Binding-site contacts:
Ligand atom C3 contacts residue ILE64 of chain 1.A at 3.7 Å (hydrophobic).
Ligand atom C11 contacts residue VAL29 of chain 1.A at 4.3 Å (hydrophobic).
Ligand atom N8 contacts residue ASP59 of chain 1.A at 3.2 Å (salt-bridge).
Ligand atom C4 contacts residue ILE64 of chain 1.A at 3.4 Å (hydrophobic).
Ligand atom C6 contacts residue ASN32 of chain 1.A at 3.6 Å.
Ligand atom C10 contacts residue ASP59 of chain 1.A at 3.4 Å.
Ligand atom N12 contacts residue VAL153 of chain 1.A at 4.3 Å.
Ligand atom N9 contacts residue ASP59 of chain 1.A at 2.3 Å (salt-bridge).
Ligand atom C1 contacts residue ASN32 of chain 1.A at 3.7 Å.
Ligand atom C7 contacts residue ALA33 of chain 1.A at 4.0 Å (hydrophobic).
Ligand atom C10 contacts residue ALA33 of chain 1.A at 3.6 Å (hydrophobic).
Ligand atom N12 contacts residue GLN58 of chain 1.A at 4.2 Å.
Ligand atom C1 contacts residue VAL106 of chain 1.A at 3.5 Å (hydrophobic).
Ligand atom C5 contacts residue ILE64 of chain 1.A at 3.9 Å (hydrophobic).
Ligand atom N12 contacts residue THR151 of chain 1.A at 3.3 Å (h-bond).
Ligand atom C2 contacts residue ILE80 of chain 1.A at 3.5 Å (hydrophobic).
Ligand atom N8 contacts residue ALA33 of chain 1.A at 3.6 Å.
Ligand atom N12 contacts residue ALA33 of chain 1.A at 3.9 Å.
Ligand atom C7 contacts residue ASN32 of chain 1.A at 4.3 Å.
Ligand atom N8 contacts residue ILE64 of chain 1.A at 4.4 Å.
Ligand atom C5 contacts residue ASN32 of chain 1.A at 3.7 Å.
Ligand atom N9 contacts residue THR151 of chain 1.A at 3.5 Å.
Ligand atom N9 contacts residue ALA33 of chain 1.A at 3.5 Å.
Ligand atom N12 contacts residue VAL57 of chain 1.A at 3.0 Å (h-bond).
Ligand atom C6 contacts residue VAL106 of chain 1.A at 3.9 Å (hydrophobic).
Ligand atom N12 contacts residue ASP59 of chain 1.A at 3.7 Å.
Ligand atom C4 contacts residue ASN32 of chain 1.A at 3.7 Å.
Ligand atom N8 contacts residue THR151 of chain 1.A at 3.8 Å.
Ligand atom C7 contacts residue THR151 of chain 1.A at 4.0 Å.
Ligand atom C11 contacts residue VAL153 of chain 1.A at 4.0 Å (hydrophobic).
Ligand atom C5 contacts residue ALA33 of chain 1.A at 4.4 Å (hydrophobic).
Ligand atom C2 contacts residue ASN32 of chain 1.A at 3.5 Å.
Ligand atom C3 contacts residue ASN32 of chain 1.A at 3.8 Å.
Ligand atom N12 contacts residue MET152 of chain 1.A at 4.4 Å.
Ligand atom N8 contacts residue ASN32 of chain 1.A at 4.3 Å.
Ligand atom C10 contacts residue VAL57 of chain 1.A at 4.3 Å (hydrophobic).
Ligand atom C10 contacts residue THR151 of chain 1.A at 3.8 Å.
Ligand atom C11 contacts residue THR151 of chain 1.A at 3.9 Å.
Ligand atom C11 contacts residue ALA33 of chain 1.A at 4.3 Å (hydrophobic).
Ligand atom C1 contacts residue ILE80 of chain 1.A at 3.7 Å (hydrophobic).

Sequence of chain 1.A:
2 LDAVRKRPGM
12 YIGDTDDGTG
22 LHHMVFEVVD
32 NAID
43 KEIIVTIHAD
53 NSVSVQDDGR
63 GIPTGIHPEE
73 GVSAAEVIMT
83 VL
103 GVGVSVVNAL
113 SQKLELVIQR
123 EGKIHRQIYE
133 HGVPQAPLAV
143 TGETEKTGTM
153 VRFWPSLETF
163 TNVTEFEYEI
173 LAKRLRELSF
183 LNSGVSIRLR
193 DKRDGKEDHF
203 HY

This protein binds this small molecule.
Small molecule (SMILES): Nc1cc(-c2ccccc2)[nH]n1